Sequence of chain 1.A:
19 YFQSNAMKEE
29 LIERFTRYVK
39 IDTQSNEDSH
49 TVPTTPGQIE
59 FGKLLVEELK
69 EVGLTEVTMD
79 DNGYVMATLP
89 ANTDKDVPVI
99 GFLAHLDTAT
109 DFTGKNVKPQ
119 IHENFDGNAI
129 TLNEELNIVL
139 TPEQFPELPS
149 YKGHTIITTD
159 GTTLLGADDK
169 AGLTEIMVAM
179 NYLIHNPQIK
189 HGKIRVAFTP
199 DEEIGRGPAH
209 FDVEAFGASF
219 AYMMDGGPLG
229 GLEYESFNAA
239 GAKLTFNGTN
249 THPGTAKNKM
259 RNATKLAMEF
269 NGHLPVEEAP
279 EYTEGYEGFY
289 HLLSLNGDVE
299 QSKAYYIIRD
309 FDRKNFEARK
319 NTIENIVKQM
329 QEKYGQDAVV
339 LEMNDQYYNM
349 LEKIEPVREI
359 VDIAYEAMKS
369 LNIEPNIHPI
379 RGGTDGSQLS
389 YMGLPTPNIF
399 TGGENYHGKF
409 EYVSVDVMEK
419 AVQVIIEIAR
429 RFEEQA

A protein and the small-molecule ligand that binds it are described below.
Small molecule (SMILES): OC[C@H]1O[C@@](CO)(O[C@H]2O[C@H](CO)[C@@H](O)[C@H](O)[C@H]2O)[C@@H](O)[C@@H]1O

Binding-site contacts:
Ligand atom O4 contacts residue LYS312 of chain 1.A at 3.4 Å.
Ligand atom C4 contacts residue LYS312 of chain 1.A at 4.3 Å.
Ligand atom O3 contacts residue ARG311 of chain 1.A at 3.9 Å.
Ligand atom C1 contacts residue ASP310 of chain 1.A at 3.6 Å.
Ligand atom O2 contacts residue ASP310 of chain 1.A at 3.8 Å.
Ligand atom C3 contacts residue LYS312 of chain 1.A at 4.1 Å.
Ligand atom C4 contacts residue GLU353 of chain 1.A at 3.3 Å.
Ligand atom C6 contacts residue GLU353 of chain 1.A at 4.4 Å.
Ligand atom O3 contacts residue ASP310 of chain 1.A at 2.4 Å (salt-bridge).
Ligand atom O3 contacts residue LYS312 of chain 1.A at 3.8 Å.
Ligand atom C5 contacts residue GLU353 of chain 1.A at 4.5 Å.
Ligand atom C3 contacts residue GLU353 of chain 1.A at 3.6 Å.
Ligand atom C3 contacts residue ASP310 of chain 1.A at 3.3 Å.
Ligand atom C2 contacts residue ASP310 of chain 1.A at 3.7 Å.
Ligand atom O4 contacts residue GLU353 of chain 1.A at 2.6 Å (salt-bridge).
Ligand atom O3 contacts residue GLU353 of chain 1.A at 2.8 Å (salt-bridge).
Ligand atom O1 contacts residue ASP310 of chain 1.A at 4.1 Å.
Ligand atom O3 contacts residue LEU349 of chain 1.A at 3.5 Å.
Ligand atom O6 contacts residue GLU353 of chain 1.A at 4.0 Å.